Binding-site contacts:
Ligand atom C42 contacts residue PRO236 of chain 2.A at 3.6 Å (hydrophobic).
Ligand atom C18 contacts residue TYR181 of chain 2.A at 3.3 Å (hydrophobic).
Ligand atom C21 contacts residue TYR188 of chain 2.A at 3.8 Å (hydrophobic).
Ligand atom N43 contacts residue HIS235 of chain 2.A at 3.3 Å.
Ligand atom S10 contacts residue ASN103 of chain 2.A at 3.4 Å (h-bond).
Ligand atom N43 contacts residue PRO236 of chain 2.A at 3.4 Å (h-bond).
Ligand atom C25 contacts residue TRP229 of chain 2.A at 3.3 Å (hydrophobic).
Ligand atom C7 contacts residue TYR318 of chain 2.A at 3.5 Å (hydrophobic).
Ligand atom C19 contacts residue TYR181 of chain 2.A at 3.8 Å (hydrophobic).
Ligand atom C16 contacts residue LEU100 of chain 2.A at 3.5 Å (hydrophobic).
Ligand atom N43 contacts residue PHE227 of chain 2.A at 3.7 Å.
Ligand atom O24 contacts residue PHE227 of chain 2.A at 3.5 Å.
Ligand atom C6 contacts residue LYS101 of chain 2.A at 3.4 Å.
Ligand atom O41 contacts residue TYR181 of chain 2.A at 3.2 Å.
Ligand atom C44 contacts residue GLU138 of chain 2.B at 3.5 Å.
Ligand atom C15 contacts residue TYR181 of chain 2.A at 3.7 Å (hydrophobic).
Ligand atom C25 contacts residue LEU234 of chain 2.A at 3.6 Å (hydrophobic).
Ligand atom N8 contacts residue LEU100 of chain 2.A at 3.6 Å.
Ligand atom O24 contacts residue TYR188 of chain 2.A at 3.3 Å.
Ligand atom N8 contacts residue ASN103 of chain 2.A at 3.6 Å (h-bond).
Ligand atom C44 contacts residue LEU100 of chain 2.A at 3.4 Å (hydrophobic).
Ligand atom C42 contacts residue LEU234 of chain 2.A at 3.7 Å (hydrophobic).
Ligand atom N43 contacts residue PRO225 of chain 2.A at 3.7 Å.
Ligand atom C9 contacts residue ASN103 of chain 2.A at 3.3 Å.
Ligand atom C6 contacts residue ASN103 of chain 2.A at 3.7 Å.
Ligand atom C12 contacts residue VAL179 of chain 2.A at 3.7 Å (hydrophobic).
Ligand atom C7 contacts residue HIS235 of chain 2.A at 3.7 Å.
Ligand atom N8 contacts residue LYS101 of chain 2.A at 2.7 Å (salt-bridge).
Ligand atom C9 contacts residue LYS101 of chain 2.A at 3.6 Å.
Ligand atom S10 contacts residue LYS101 of chain 2.A at 3.6 Å (salt-bridge).
Ligand atom O22 contacts residue TYR188 of chain 2.A at 3.6 Å.
Ligand atom C5 contacts residue LYS101 of chain 2.A at 3.5 Å.
Ligand atom C16 contacts residue TYR181 of chain 2.A at 3.4 Å (hydrophobic).
Ligand atom N11 contacts residue ASN103 of chain 2.A at 3.7 Å.
Ligand atom C42 contacts residue HIS235 of chain 2.A at 3.5 Å.
Ligand atom C13 contacts residue TYR188 of chain 2.A at 3.8 Å (hydrophobic).
Ligand atom C23 contacts residue TYR188 of chain 2.A at 3.6 Å (hydrophobic).
Ligand atom C7 contacts residue PRO236 of chain 2.A at 3.6 Å (hydrophobic).
Ligand atom O41 contacts residue LEU100 of chain 2.A at 3.6 Å.
Ligand atom N43 contacts residue LEU234 of chain 2.A at 3.4 Å.

Sequence of chain 2.B:
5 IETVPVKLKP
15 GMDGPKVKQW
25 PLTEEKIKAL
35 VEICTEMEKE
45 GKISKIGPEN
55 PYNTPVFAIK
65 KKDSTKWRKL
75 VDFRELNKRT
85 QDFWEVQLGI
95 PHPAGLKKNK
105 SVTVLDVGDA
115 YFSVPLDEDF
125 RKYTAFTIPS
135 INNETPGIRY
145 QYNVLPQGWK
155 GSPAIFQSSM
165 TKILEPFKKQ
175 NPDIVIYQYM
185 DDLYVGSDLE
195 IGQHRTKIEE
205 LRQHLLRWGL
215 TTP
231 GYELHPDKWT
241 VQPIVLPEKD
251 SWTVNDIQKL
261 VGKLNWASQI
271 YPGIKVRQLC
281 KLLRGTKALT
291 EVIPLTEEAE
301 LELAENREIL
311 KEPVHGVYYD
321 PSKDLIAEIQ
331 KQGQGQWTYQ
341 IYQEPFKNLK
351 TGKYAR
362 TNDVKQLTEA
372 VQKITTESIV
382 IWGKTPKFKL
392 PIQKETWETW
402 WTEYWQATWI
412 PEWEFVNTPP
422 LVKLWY

This small molecule binds to this protein.
Small molecule (SMILES): COc1ccc(C(C)=O)c(O)c1[C@H]1C[C@H]1NC(=S)Nc1ccc(C#N)cn1

Sequence of chain 2.A:
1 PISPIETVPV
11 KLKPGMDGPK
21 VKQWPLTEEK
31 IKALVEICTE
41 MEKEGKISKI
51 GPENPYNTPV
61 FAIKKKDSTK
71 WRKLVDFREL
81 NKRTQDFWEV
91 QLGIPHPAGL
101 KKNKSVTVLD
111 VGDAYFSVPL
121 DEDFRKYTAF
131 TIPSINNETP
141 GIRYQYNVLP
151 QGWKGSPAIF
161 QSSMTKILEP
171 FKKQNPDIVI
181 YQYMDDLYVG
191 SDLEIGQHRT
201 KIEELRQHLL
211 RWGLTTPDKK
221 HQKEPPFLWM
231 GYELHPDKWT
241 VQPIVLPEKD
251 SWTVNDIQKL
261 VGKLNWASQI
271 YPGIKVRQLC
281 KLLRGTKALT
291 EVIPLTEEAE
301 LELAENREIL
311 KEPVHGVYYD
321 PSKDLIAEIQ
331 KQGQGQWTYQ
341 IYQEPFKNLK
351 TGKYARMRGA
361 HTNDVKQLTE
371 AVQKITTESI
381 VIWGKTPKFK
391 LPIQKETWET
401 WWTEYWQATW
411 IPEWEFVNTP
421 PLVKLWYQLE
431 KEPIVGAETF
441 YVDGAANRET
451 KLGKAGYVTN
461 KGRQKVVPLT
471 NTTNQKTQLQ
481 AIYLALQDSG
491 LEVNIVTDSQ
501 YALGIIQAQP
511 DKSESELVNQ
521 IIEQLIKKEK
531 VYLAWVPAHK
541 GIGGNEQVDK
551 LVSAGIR